Binding-site contacts:
Ligand atom N14 contacts residue LEU29 of chain 1.B at 3.6 Å.
Ligand atom O33 contacts residue CYS108 of chain 1.B at 3.4 Å.
Ligand atom C18 contacts residue PRO105 of chain 1.B at 3.2 Å (hydrophobic).
Ligand atom C01 contacts residue 9LL1 of chain 1.L at 3.7 Å.
Ligand atom C09 contacts residue 9LL1 of chain 1.L at 3.3 Å.
Ligand atom C15 contacts residue LEU29 of chain 1.B at 3.6 Å (hydrophobic).
Ligand atom C01 contacts residue ASP166 of chain 1.B at 3.1 Å.
Ligand atom O33 contacts residue LEU155 of chain 1.B at 3.7 Å.
Ligand atom C34 contacts residue GLY107 of chain 1.B at 3.4 Å.
Ligand atom C32 contacts residue CYS108 of chain 1.B at 1.8 Å (hydrophobic).
Ligand atom C26 contacts residue ASP111 of chain 1.B at 3.3 Å.
Ligand atom N25 contacts residue ASP111 of chain 1.B at 3.4 Å (salt-bridge).
Ligand atom C16 contacts residue MET104 of chain 1.B at 3.8 Å (hydrophobic).
Ligand atom N29 contacts residue CYS108 of chain 1.B at 3.6 Å (h-bond).
Ligand atom O17 contacts residue MET104 of chain 1.B at 3.4 Å (h-bond).
Ligand atom C32 contacts residue ASP111 of chain 1.B at 3.2 Å.
Ligand atom N02 contacts residue 9LL1 of chain 1.L at 3.7 Å.
Ligand atom C37 contacts residue MET101 of chain 1.B at 3.2 Å (hydrophobic).
Ligand atom C08 contacts residue VAL37 of chain 1.B at 3.6 Å (hydrophobic).
Ligand atom C20 contacts residue GLY107 of chain 1.B at 3.6 Å.
Ligand atom N35 contacts residue MET104 of chain 1.B at 3.1 Å (h-bond).
Ligand atom N02 contacts residue VAL37 of chain 1.B at 3.5 Å.
Ligand atom C04 contacts residue VAL37 of chain 1.B at 3.6 Å (hydrophobic).
Ligand atom C03 contacts residue VAL37 of chain 1.B at 3.4 Å (hydrophobic).
Ligand atom C15 contacts residue GLY107 of chain 1.B at 3.6 Å.
Ligand atom N35 contacts residue LEU103 of chain 1.B at 3.6 Å.
Ligand atom C36 contacts residue ALA54 of chain 1.B at 3.4 Å (hydrophobic).
Ligand atom C30 contacts residue CYS108 of chain 1.B at 3.4 Å (hydrophobic).
Ligand atom C37 contacts residue LEU155 of chain 1.B at 3.5 Å (hydrophobic).
Ligand atom N12 contacts residue LEU29 of chain 1.B at 3.8 Å.
Ligand atom N14 contacts residue LEU103 of chain 1.B at 3.6 Å.
Ligand atom C31 contacts residue CYS108 of chain 1.B at 2.8 Å (hydrophobic).
Ligand atom C27 contacts residue ASP111 of chain 1.B at 3.8 Å.
Ligand atom C16 contacts residue LEU29 of chain 1.B at 3.8 Å (hydrophobic).
Ligand atom C36 contacts residue MET101 of chain 1.B at 3.6 Å (hydrophobic).
Ligand atom C28 contacts residue GLY107 of chain 1.B at 3.4 Å.
Ligand atom C10 contacts residue VAL37 of chain 1.B at 3.7 Å (hydrophobic).
Ligand atom C37 contacts residue ALA54 of chain 1.B at 3.7 Å (hydrophobic).
Ligand atom C15 contacts residue MET104 of chain 1.B at 3.6 Å (hydrophobic).
Ligand atom N14 contacts residue MET104 of chain 1.B at 3.1 Å (h-bond).

This protein binds this small molecule.
Small molecule (SMILES): CCC(=O)Nc1cc(Nc2nccc(-c3cn(C)c4ccccc34)n2)c(OC)cc1N(C)CCN(C)C

Sequence of chain 1.B:
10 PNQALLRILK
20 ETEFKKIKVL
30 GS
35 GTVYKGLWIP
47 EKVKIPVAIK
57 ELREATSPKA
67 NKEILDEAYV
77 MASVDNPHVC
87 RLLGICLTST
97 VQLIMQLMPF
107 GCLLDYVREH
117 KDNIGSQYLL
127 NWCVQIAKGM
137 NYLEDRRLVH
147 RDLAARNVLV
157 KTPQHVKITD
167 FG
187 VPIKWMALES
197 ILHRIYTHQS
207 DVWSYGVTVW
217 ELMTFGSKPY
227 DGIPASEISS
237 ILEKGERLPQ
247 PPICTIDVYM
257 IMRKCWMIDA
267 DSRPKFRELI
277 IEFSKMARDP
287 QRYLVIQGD